Sequence of chain 1.B:
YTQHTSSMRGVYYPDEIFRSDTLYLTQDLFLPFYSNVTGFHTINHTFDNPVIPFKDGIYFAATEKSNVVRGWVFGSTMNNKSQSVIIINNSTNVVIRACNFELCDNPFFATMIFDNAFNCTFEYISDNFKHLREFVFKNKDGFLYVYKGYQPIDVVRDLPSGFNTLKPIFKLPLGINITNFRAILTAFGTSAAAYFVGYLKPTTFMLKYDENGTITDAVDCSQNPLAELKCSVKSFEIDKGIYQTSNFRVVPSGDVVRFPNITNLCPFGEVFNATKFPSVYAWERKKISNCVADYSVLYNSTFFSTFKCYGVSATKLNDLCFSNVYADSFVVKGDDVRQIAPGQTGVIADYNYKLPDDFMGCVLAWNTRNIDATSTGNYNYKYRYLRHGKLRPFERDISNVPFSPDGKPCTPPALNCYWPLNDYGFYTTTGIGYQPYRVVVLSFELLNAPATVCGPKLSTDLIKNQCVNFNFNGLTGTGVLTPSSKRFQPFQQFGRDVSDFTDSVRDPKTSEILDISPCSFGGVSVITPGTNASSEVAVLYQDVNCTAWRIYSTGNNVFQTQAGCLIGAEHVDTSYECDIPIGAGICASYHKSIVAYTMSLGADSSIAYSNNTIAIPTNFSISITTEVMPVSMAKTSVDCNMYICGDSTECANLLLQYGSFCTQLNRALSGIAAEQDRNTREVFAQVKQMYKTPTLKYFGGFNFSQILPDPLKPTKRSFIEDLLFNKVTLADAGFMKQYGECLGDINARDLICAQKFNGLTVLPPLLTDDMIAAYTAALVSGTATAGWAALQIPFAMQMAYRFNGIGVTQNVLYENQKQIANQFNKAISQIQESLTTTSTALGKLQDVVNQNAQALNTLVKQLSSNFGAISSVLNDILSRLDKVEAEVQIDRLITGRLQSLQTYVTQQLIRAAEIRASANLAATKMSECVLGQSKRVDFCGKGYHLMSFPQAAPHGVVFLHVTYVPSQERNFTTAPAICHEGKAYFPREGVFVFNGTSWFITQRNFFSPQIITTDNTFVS

Binding-site contacts:
Ligand atom C7 contacts residue GLN1060 of chain 1.B at 4.0 Å.
Ligand atom C6 contacts residue GLN911 of chain 1.B at 3.5 Å.
Ligand atom O7 contacts residue THR705 of chain 1.B at 4.1 Å.
Ligand atom C5 contacts residue GLN911 of chain 1.B at 3.2 Å.
Ligand atom C5 contacts residue ASN706 of chain 1.B at 3.7 Å.
Ligand atom O7 contacts residue ASN706 of chain 1.B at 3.4 Å.
Ligand atom C3 contacts residue ASN706 of chain 1.B at 4.4 Å.
Ligand atom C2 contacts residue ASN706 of chain 1.B at 3.2 Å.
Ligand atom C7 contacts residue ASN706 of chain 1.B at 3.6 Å.
Ligand atom O6 contacts residue ASN706 of chain 1.B at 4.1 Å.
Ligand atom O7 contacts residue GLN1060 of chain 1.B at 2.7 Å (h-bond).
Ligand atom C1 contacts residue ASN706 of chain 1.B at 2.1 Å.
Ligand atom O4 contacts residue GLN911 of chain 1.B at 4.4 Å.
Ligand atom C4 contacts residue GLN911 of chain 1.B at 4.3 Å.
Ligand atom O5 contacts residue ASN706 of chain 1.B at 2.2 Å (h-bond).
Ligand atom C8 contacts residue THR705 of chain 1.B at 4.0 Å.
Ligand atom C7 contacts residue THR705 of chain 1.B at 4.3 Å.
Ligand atom N2 contacts residue ASN706 of chain 1.B at 3.7 Å.
Ligand atom C4 contacts residue ASN706 of chain 1.B at 4.4 Å.
Ligand atom C6 contacts residue ASN706 of chain 1.B at 4.5 Å.
Ligand atom C8 contacts residue ASN706 of chain 1.B at 4.3 Å.
Ligand atom O5 contacts residue GLN911 of chain 1.B at 3.8 Å.
Ligand atom C1 contacts residue GLN911 of chain 1.B at 4.2 Å.

A protein and the small-molecule ligand that binds it are described below.
Small molecule (SMILES): CC(=O)N[C@@H]1[C@@H](O)[C@H](O)[C@@H](CO)O[C@H]1O